Sequence of chain 1.B:
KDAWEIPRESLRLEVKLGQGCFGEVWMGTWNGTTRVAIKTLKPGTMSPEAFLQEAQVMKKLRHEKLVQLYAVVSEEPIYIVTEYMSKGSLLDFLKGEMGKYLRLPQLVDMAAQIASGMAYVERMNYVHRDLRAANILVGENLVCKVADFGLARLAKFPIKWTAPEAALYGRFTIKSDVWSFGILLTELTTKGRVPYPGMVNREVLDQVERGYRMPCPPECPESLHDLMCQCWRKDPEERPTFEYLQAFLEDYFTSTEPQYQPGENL

Binding-site contacts:
Ligand atom NAO contacts residue LYS48 of chain 1.B at 3.4 Å (salt-bridge).
Ligand atom C4 contacts residue LEU146 of chain 1.B at 3.5 Å (hydrophobic).
Ligand atom CAB contacts residue LYS48 of chain 1.B at 3.7 Å.
Ligand atom CAE contacts residue ASP157 of chain 1.B at 3.6 Å.
Ligand atom N3 contacts residue LEU146 of chain 1.B at 3.9 Å.
Ligand atom CAR contacts residue LEU146 of chain 1.B at 3.9 Å (hydrophobic).
Ligand atom CAE contacts residue LEU146 of chain 1.B at 3.8 Å (hydrophobic).
Ligand atom CAR contacts residue VAL34 of chain 1.B at 3.8 Å (hydrophobic).
Ligand atom CAI contacts residue VAL34 of chain 1.B at 4.0 Å (hydrophobic).
Ligand atom NAA contacts residue ALA46 of chain 1.B at 3.3 Å.
Ligand atom CAD contacts residue LYS48 of chain 1.B at 3.5 Å.
Ligand atom N1 contacts residue TYR93 of chain 1.B at 3.8 Å.
Ligand atom NAN contacts residue VAL34 of chain 1.B at 3.6 Å.
Ligand atom N3 contacts residue MET94 of chain 1.B at 3.6 Å.
Ligand atom CAD contacts residue THR91 of chain 1.B at 3.6 Å.
Ligand atom N3 contacts residue LEU26 of chain 1.B at 3.9 Å.
Ligand atom C2 contacts residue TYR93 of chain 1.B at 3.7 Å (hydrophobic).
Ligand atom N1 contacts residue MET94 of chain 1.B at 3.0 Å (h-bond).
Ligand atom NAA contacts residue LEU146 of chain 1.B at 3.7 Å.
Ligand atom CAB contacts residue THR91 of chain 1.B at 3.9 Å.
Ligand atom C6 contacts residue LEU146 of chain 1.B at 3.7 Å (hydrophobic).
Ligand atom NAX contacts residue LEU146 of chain 1.B at 3.6 Å.
Ligand atom C5 contacts residue LEU146 of chain 1.B at 3.6 Å (hydrophobic).
Ligand atom CAB contacts residue GLU63 of chain 1.B at 3.5 Å.
Ligand atom NAO contacts residue GLU63 of chain 1.B at 2.8 Å (salt-bridge).
Ligand atom CAJ contacts residue SER98 of chain 1.B at 3.6 Å.
Ligand atom NAN contacts residue LEU146 of chain 1.B at 3.9 Å.
Ligand atom NAM contacts residue ALA156 of chain 1.B at 3.8 Å.
Ligand atom CAT contacts residue LYS48 of chain 1.B at 3.6 Å.
Ligand atom NAX contacts residue VAL34 of chain 1.B at 3.8 Å.
Ligand atom C6 contacts residue ALA46 of chain 1.B at 3.4 Å (hydrophobic).
Ligand atom CAT contacts residue GLU63 of chain 1.B at 3.9 Å.
Ligand atom C2 contacts residue MET94 of chain 1.B at 3.0 Å (hydrophobic).
Ligand atom N1 contacts residue ALA46 of chain 1.B at 3.6 Å.
Ligand atom CAB contacts residue MET67 of chain 1.B at 3.8 Å (hydrophobic).
Ligand atom CAT contacts residue ASP157 of chain 1.B at 3.8 Å.
Ligand atom NAA contacts residue GLU92 of chain 1.B at 3.1 Å (salt-bridge).
Ligand atom NAM contacts residue ASP157 of chain 1.B at 3.0 Å (salt-bridge).
Ligand atom NAA contacts residue THR91 of chain 1.B at 3.2 Å (h-bond).
Ligand atom CAJ contacts residue LEU146 of chain 1.B at 3.6 Å (hydrophobic).

A small-molecule ligand and the protein it binds are described below.
Small molecule (SMILES): Nc1ncnc2c1c(-c1cnc3[nH]ccc3c1)nn2C1CCCC1